Sequence of chain 1.B:
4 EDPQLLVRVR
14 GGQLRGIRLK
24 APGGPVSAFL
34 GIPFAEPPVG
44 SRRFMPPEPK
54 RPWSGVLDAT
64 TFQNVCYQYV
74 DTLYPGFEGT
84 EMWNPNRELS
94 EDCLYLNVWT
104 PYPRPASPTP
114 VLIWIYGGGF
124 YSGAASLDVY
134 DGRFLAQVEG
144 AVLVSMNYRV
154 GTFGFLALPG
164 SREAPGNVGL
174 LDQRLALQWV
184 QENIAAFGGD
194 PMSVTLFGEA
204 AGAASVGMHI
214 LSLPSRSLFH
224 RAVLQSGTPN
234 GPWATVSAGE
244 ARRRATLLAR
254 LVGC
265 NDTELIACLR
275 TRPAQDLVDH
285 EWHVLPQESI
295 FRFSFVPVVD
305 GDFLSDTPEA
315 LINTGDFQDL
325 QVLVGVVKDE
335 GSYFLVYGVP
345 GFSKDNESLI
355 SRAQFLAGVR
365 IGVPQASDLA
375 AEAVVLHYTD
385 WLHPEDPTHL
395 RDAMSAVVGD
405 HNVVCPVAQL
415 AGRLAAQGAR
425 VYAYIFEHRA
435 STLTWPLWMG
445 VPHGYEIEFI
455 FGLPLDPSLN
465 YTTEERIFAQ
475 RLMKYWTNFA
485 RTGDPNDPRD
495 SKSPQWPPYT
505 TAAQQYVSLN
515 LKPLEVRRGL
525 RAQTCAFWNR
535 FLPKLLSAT

The small molecule below binds the protein below.
Small molecule (SMILES): CC(=O)SCC[N+](C)(C)C

Binding-site contacts:
Ligand atom C6 contacts residue TYR337 of chain 1.B at 3.3 Å (hydrophobic).
Ligand atom C3 contacts residue ETM1 of chain 1.L at 0.9 Å.
Ligand atom O7 contacts residue PHE338 of chain 1.B at 3.7 Å.
Ligand atom C10 contacts residue GLU202 of chain 1.B at 3.8 Å.
Ligand atom C5 contacts residue ETM1 of chain 1.L at 2.4 Å.
Ligand atom C6 contacts residue ACT1 of chain 1.J at 4.1 Å.
Ligand atom S24 contacts residue GLY121 of chain 1.B at 4.3 Å.
Ligand atom C8 contacts residue TRP86 of chain 1.B at 3.9 Å (hydrophobic).
Ligand atom N1 contacts residue TRP86 of chain 1.B at 4.2 Å.
Ligand atom C8 contacts residue HIS447 of chain 1.B at 4.2 Å.
Ligand atom N1 contacts residue ETM1 of chain 1.L at 0.4 Å (h-bond).
Ligand atom C5 contacts residue ACT1 of chain 1.J at 3.4 Å.
Ligand atom C6 contacts residue ETM1 of chain 1.L at 3.1 Å.
Ligand atom C10 contacts residue ETM1 of chain 1.L at 0.5 Å.
Ligand atom O7 contacts residue ACT1 of chain 1.J at 2.9 Å (h-bond).
Ligand atom C9 contacts residue ETM1 of chain 1.L at 0.8 Å.
Ligand atom C10 contacts residue TYR133 of chain 1.B at 3.9 Å (hydrophobic).
Ligand atom S24 contacts residue ETM1 of chain 1.L at 1.2 Å.
Ligand atom C6 contacts residue PHE338 of chain 1.B at 3.3 Å (hydrophobic).
Ligand atom C9 contacts residue GLY121 of chain 1.B at 4.0 Å.
Ligand atom C8 contacts residue ETM1 of chain 1.L at 0.2 Å.
Ligand atom O7 contacts residue PHE297 of chain 1.B at 4.1 Å.
Ligand atom O7 contacts residue TYR124 of chain 1.B at 4.1 Å.
Ligand atom C3 contacts residue TYR337 of chain 1.B at 3.8 Å (hydrophobic).
Ligand atom S24 contacts residue ACT1 of chain 1.J at 4.2 Å.
Ligand atom O7 contacts residue ETM1 of chain 1.L at 3.3 Å.
Ligand atom C3 contacts residue TRP86 of chain 1.B at 4.2 Å (hydrophobic).
Ligand atom C2 contacts residue ETM1 of chain 1.L at 0.6 Å.
Ligand atom S24 contacts residue TYR124 of chain 1.B at 4.0 Å.
Ligand atom C9 contacts residue HIS447 of chain 1.B at 4.0 Å.
Ligand atom C10 contacts residue GLY121 of chain 1.B at 3.8 Å.
Ligand atom C2 contacts residue TRP86 of chain 1.B at 3.5 Å (hydrophobic).
Ligand atom C8 contacts residue GLU202 of chain 1.B at 3.8 Å.
Ligand atom N1 contacts residue GLU202 of chain 1.B at 4.2 Å.
Ligand atom C5 contacts residue PHE338 of chain 1.B at 4.0 Å (hydrophobic).
Ligand atom C10 contacts residue TRP86 of chain 1.B at 3.9 Å (hydrophobic).
Ligand atom C9 contacts residue ACT1 of chain 1.J at 2.9 Å.
Ligand atom C8 contacts residue GLY448 of chain 1.B at 3.9 Å.
Ligand atom C10 contacts residue GLY120 of chain 1.B at 3.8 Å.
Ligand atom C5 contacts residue TYR124 of chain 1.B at 4.1 Å (hydrophobic).